This protein binds this small molecule.
Small molecule (SMILES): CC(=O)N[C@@H]1[C@@H](O)[C@H](O)[C@@H](CO)O[C@H]1O

Sequence of chain 1.C:
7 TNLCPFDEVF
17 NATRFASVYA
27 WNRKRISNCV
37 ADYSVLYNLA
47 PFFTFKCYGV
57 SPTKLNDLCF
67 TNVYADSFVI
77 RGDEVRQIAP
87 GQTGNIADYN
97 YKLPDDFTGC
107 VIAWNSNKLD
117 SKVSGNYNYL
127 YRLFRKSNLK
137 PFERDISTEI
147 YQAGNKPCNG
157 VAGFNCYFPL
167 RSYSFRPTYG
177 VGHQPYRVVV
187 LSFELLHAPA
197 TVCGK

Binding-site contacts:
Ligand atom O5 contacts residue ASN17 of chain 1.C at 2.4 Å (h-bond).
Ligand atom C1 contacts residue ASN17 of chain 1.C at 1.4 Å.
Ligand atom C8 contacts residue TRP110 of chain 1.C at 4.2 Å (hydrophobic).
Ligand atom O7 contacts residue PHE16 of chain 1.C at 4.1 Å.
Ligand atom C7 contacts residue ASN17 of chain 1.C at 4.1 Å.
Ligand atom C3 contacts residue ASN17 of chain 1.C at 3.9 Å.
Ligand atom O3 contacts residue PHE48 of chain 1.C at 3.6 Å.
Ligand atom C7 contacts residue PHE16 of chain 1.C at 4.1 Å (hydrophobic).
Ligand atom C2 contacts residue ASN17 of chain 1.C at 2.6 Å.
Ligand atom O7 contacts residue PHE48 of chain 1.C at 4.2 Å.
Ligand atom C5 contacts residue ASN17 of chain 1.C at 3.6 Å.
Ligand atom C4 contacts residue ASN17 of chain 1.C at 4.3 Å.
Ligand atom C8 contacts residue PHE16 of chain 1.C at 3.6 Å (hydrophobic).
Ligand atom N2 contacts residue ASN17 of chain 1.C at 3.0 Å (h-bond).